Binding-site contacts:
Ligand atom C2 contacts residue GLU171 of chain 9.A at 3.5 Å.
Ligand atom O3 contacts residue LYS199 of chain 4.A at 3.6 Å.
Ligand atom C1 contacts residue SER198 of chain 4.A at 3.4 Å.
Ligand atom N2 contacts residue MN1 of chain 15.B at 2.3 Å.
Ligand atom O3 contacts residue ARG119 of chain 4.A at 3.8 Å.
Ligand atom N1 contacts residue GLU75 of chain 15.A at 3.2 Å (salt-bridge).
Ligand atom C1 contacts residue GLU171 of chain 9.A at 3.8 Å.
Ligand atom O2 contacts residue HIS45 of chain 9.A at 3.4 Å (h-bond).
Ligand atom OP5 contacts residue ARG119 of chain 4.A at 3.0 Å (salt-bridge).
Ligand atom O2 contacts residue GLU171 of chain 9.A at 2.5 Å (salt-bridge).
Ligand atom OP4 contacts residue SER197 of chain 4.A at 3.8 Å.
Ligand atom P contacts residue SER197 of chain 4.A at 3.7 Å.
Ligand atom C6 contacts residue HIS71 of chain 15.A at 3.3 Å.
Ligand atom C6 contacts residue MN1 of chain 15.B at 3.0 Å.
Ligand atom O2 contacts residue HIS72 of chain 15.A at 3.5 Å (h-bond).
Ligand atom C4 contacts residue MN1 of chain 15.B at 3.3 Å.
Ligand atom C5 contacts residue GLU75 of chain 15.A at 3.2 Å.
Ligand atom O2 contacts residue MN1 of chain 15.B at 2.3 Å.
Ligand atom C6 contacts residue MN1 of chain 15.C at 3.3 Å.
Ligand atom N2 contacts residue HIS72 of chain 15.A at 3.2 Å (h-bond).
Ligand atom OP1 contacts residue GLU171 of chain 9.A at 3.2 Å (salt-bridge).
Ligand atom N1 contacts residue HIS71 of chain 15.A at 3.0 Å (h-bond).
Ligand atom N2 contacts residue GLU171 of chain 9.A at 3.2 Å (salt-bridge).
Ligand atom C6 contacts residue HIS72 of chain 15.A at 3.7 Å.
Ligand atom N2 contacts residue HIS167 of chain 9.A at 3.6 Å.
Ligand atom OP1 contacts residue LYS175 of chain 9.A at 3.4 Å (salt-bridge).
Ligand atom OP6 contacts residue SER197 of chain 4.A at 2.7 Å (h-bond).
Ligand atom C5 contacts residue MN1 of chain 15.C at 3.0 Å.
Ligand atom N1 contacts residue MN1 of chain 15.C at 2.2 Å.
Ligand atom C2 contacts residue MN1 of chain 15.B at 3.4 Å.
Ligand atom C6 contacts residue HIS167 of chain 9.A at 3.4 Å.
Ligand atom N1 contacts residue HIS168 of chain 9.A at 3.5 Å (h-bond).
Ligand atom OP5 contacts residue ARG97 of chain 4.A at 2.7 Å (salt-bridge).
Ligand atom P contacts residue ARG97 of chain 4.A at 3.6 Å.
Ligand atom P contacts residue LYS175 of chain 9.A at 3.6 Å.
Ligand atom OP5 contacts residue LYS175 of chain 9.A at 2.6 Å (salt-bridge).
Ligand atom C6 contacts residue GLU171 of chain 9.A at 3.8 Å.
Ligand atom OP4 contacts residue LYS199 of chain 4.A at 2.7 Å (salt-bridge).
Ligand atom OP4 contacts residue ARG119 of chain 4.A at 3.1 Å (salt-bridge).
Ligand atom OP6 contacts residue ARG97 of chain 4.A at 2.8 Å (salt-bridge).

Sequence of chain 9.A:
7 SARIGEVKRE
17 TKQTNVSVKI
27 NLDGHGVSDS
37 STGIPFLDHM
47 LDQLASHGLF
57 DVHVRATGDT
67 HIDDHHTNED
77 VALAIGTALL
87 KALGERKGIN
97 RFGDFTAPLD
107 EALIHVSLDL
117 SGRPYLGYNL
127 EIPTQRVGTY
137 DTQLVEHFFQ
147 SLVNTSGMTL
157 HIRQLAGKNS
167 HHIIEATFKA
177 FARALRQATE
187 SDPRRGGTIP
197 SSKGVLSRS

Sequence of chain 15.A:
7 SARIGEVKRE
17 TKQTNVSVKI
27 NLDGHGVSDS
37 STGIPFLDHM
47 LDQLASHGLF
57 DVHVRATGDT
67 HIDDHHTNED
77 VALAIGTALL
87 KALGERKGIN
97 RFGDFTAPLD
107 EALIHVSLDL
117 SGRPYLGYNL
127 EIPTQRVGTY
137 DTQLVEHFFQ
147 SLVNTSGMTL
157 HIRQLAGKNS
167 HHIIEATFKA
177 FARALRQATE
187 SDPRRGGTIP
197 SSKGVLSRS

This protein binds this small molecule.
Small molecule (SMILES): O=P(O)(O)OC[C@@H](O)[C@@H](O)c1cnc[nH]1

Sequence of chain 4.A:
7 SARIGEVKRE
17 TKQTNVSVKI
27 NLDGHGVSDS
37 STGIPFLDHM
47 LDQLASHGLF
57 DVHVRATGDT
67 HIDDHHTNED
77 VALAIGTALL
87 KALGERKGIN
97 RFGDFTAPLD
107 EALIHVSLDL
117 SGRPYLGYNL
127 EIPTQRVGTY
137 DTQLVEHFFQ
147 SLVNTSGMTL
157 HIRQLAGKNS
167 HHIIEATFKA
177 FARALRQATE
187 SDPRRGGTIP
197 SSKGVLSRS